Binding-site contacts:
Ligand atom C14 contacts residue THR106 of chain 1.B at 3.6 Å.
Ligand atom C13 contacts residue LYS60 of chain 1.B at 3.6 Å.
Ligand atom CL1 contacts residue VAL42 of chain 1.B at 3.8 Å.
Ligand atom CL1 contacts residue THR106 of chain 1.B at 3.4 Å.
Ligand atom C1 contacts residue VAL42 of chain 1.B at 3.9 Å (hydrophobic).
Ligand atom C2 contacts residue LEU160 of chain 1.B at 3.8 Å (hydrophobic).
Ligand atom N2 contacts residue THR106 of chain 1.B at 3.1 Å (h-bond).
Ligand atom N1 contacts residue MET109 of chain 1.B at 3.2 Å (h-bond).
Ligand atom C12 contacts residue LYS60 of chain 1.B at 3.6 Å.
Ligand atom C4 contacts residue MET109 of chain 1.B at 3.4 Å (hydrophobic).
Ligand atom C12 contacts residue GLU77 of chain 1.B at 3.5 Å.
Ligand atom C4 contacts residue ILE34 of chain 1.B at 3.7 Å (hydrophobic).
Ligand atom C7 contacts residue CYS112 of chain 1.B at 1.8 Å (hydrophobic).
Ligand atom C8 contacts residue THR106 of chain 1.B at 3.5 Å.
Ligand atom C8 contacts residue GLU107 of chain 1.B at 3.2 Å.
Ligand atom C9 contacts residue LEU160 of chain 1.B at 3.5 Å (hydrophobic).
Ligand atom C8 contacts residue ALA58 of chain 1.B at 3.3 Å (hydrophobic).
Ligand atom O contacts residue MET109 of chain 1.B at 3.5 Å (h-bond).
Ligand atom N contacts residue CYS112 of chain 1.B at 3.6 Å.
Ligand atom C8 contacts residue LEU160 of chain 1.B at 3.8 Å (hydrophobic).
Ligand atom O1 contacts residue LYS60 of chain 1.B at 3.7 Å.
Ligand atom N2 contacts residue ALA58 of chain 1.B at 3.5 Å.
Ligand atom O1 contacts residue SER170 of chain 1.B at 3.7 Å.
Ligand atom O1 contacts residue ASP171 of chain 1.B at 2.8 Å (salt-bridge).
Ligand atom C15 contacts residue THR106 of chain 1.B at 3.7 Å.
Ligand atom O contacts residue CYS112 of chain 1.B at 3.3 Å (h-bond).
Ligand atom N1 contacts residue ALA58 of chain 1.B at 3.5 Å.
Ligand atom N2 contacts residue LEU160 of chain 1.B at 3.5 Å.
Ligand atom O1 contacts residue GLU77 of chain 1.B at 2.7 Å (salt-bridge).
Ligand atom C14 contacts residue LYS60 of chain 1.B at 3.6 Å.
Ligand atom CL1 contacts residue LYS60 of chain 1.B at 3.8 Å.
Ligand atom C6 contacts residue CYS112 of chain 1.B at 2.8 Å (hydrophobic).
Ligand atom N contacts residue ILE34 of chain 1.B at 3.8 Å.
Ligand atom C15 contacts residue LYS60 of chain 1.B at 3.9 Å.
Ligand atom C8 contacts residue MET109 of chain 1.B at 3.5 Å (hydrophobic).
Ligand atom CL1 contacts residue ALA58 of chain 1.B at 3.6 Å.
Ligand atom C5 contacts residue ILE34 of chain 1.B at 3.8 Å (hydrophobic).
Ligand atom C13 contacts residue GLU77 of chain 1.B at 3.5 Å.
Ligand atom O contacts residue PHE108 of chain 1.B at 3.8 Å.
Ligand atom N1 contacts residue GLU107 of chain 1.B at 3.9 Å.

Sequence of chain 1.B:
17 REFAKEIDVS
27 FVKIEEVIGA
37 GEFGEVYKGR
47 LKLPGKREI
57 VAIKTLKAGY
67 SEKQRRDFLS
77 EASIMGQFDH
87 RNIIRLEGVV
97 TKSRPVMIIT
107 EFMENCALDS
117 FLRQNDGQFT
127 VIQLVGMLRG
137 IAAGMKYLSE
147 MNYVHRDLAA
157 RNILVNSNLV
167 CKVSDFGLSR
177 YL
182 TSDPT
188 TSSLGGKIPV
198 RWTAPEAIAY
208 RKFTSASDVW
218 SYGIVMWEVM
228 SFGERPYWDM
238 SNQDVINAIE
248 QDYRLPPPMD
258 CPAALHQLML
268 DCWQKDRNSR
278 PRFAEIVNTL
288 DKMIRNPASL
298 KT

The small molecule below binds the protein below.
Small molecule (SMILES): O=C(CCl)Nc1ccc2c(Nc3cc(O)ccc3Cl)ncnc2c1